Binding-site contacts:
Ligand atom C4 contacts residue PRO210 of chain 1.A at 4.3 Å (hydrophobic).
Ligand atom C8 contacts residue HIS312 of chain 1.A at 4.3 Å.
Ligand atom C9 contacts residue THR159 of chain 1.A at 4.3 Å.
Ligand atom C6 contacts residue PHE191 of chain 1.A at 3.6 Å (hydrophobic).
Ligand atom C1 contacts residue TRP51 of chain 1.A at 3.6 Å (hydrophobic).
Ligand atom N1 contacts residue TYR52 of chain 1.A at 2.9 Å (h-bond).
Ligand atom C9 contacts residue SER188 of chain 1.A at 4.2 Å.
Ligand atom C7 contacts residue ALA265 of chain 1.A at 4.0 Å (hydrophobic).
Ligand atom C10 contacts residue ALA156 of chain 1.A at 4.2 Å (hydrophobic).
Ligand atom C2 contacts residue PHE191 of chain 1.A at 4.5 Å (hydrophobic).
Ligand atom N2 contacts residue PHE191 of chain 1.A at 4.3 Å.
Ligand atom C1 contacts residue VAL269 of chain 1.A at 4.2 Å (hydrophobic).
Ligand atom C5 contacts residue TYR52 of chain 1.A at 3.7 Å (hydrophobic).
Ligand atom C3 contacts residue PHE191 of chain 1.A at 4.4 Å (hydrophobic).
Ligand atom C9 contacts residue SER155 of chain 1.A at 3.6 Å.
Ligand atom C9 contacts residue ALA156 of chain 1.A at 3.6 Å (hydrophobic).
Ligand atom C8 contacts residue ALA265 of chain 1.A at 3.9 Å (hydrophobic).
Ligand atom N1 contacts residue ILE214 of chain 1.A at 4.1 Å.
Ligand atom C7 contacts residue TRP51 of chain 1.A at 4.1 Å (hydrophobic).
Ligand atom C7 contacts residue PHE191 of chain 1.A at 3.5 Å (hydrophobic).
Ligand atom N2 contacts residue THR159 of chain 1.A at 4.3 Å.
Ligand atom N1 contacts residue PRO210 of chain 1.A at 4.3 Å.
Ligand atom C8 contacts residue SER155 of chain 1.A at 4.4 Å.
Ligand atom N1 contacts residue TRP51 of chain 1.A at 4.2 Å.
Ligand atom C5 contacts residue PRO210 of chain 1.A at 3.7 Å (hydrophobic).
Ligand atom C10 contacts residue VAL110 of chain 1.A at 4.0 Å (hydrophobic).
Ligand atom C9 contacts residue PHE191 of chain 1.A at 3.6 Å (hydrophobic).
Ligand atom C1 contacts residue TYR52 of chain 1.A at 3.6 Å (hydrophobic).
Ligand atom C8 contacts residue SER188 of chain 1.A at 4.3 Å.
Ligand atom C10 contacts residue THR159 of chain 1.A at 3.3 Å.
Ligand atom N1 contacts residue VAL269 of chain 1.A at 4.2 Å.
Ligand atom C4 contacts residue PHE243 of chain 1.A at 3.7 Å (hydrophobic).
Ligand atom C8 contacts residue PHE191 of chain 1.A at 3.5 Å (hydrophobic).
Ligand atom C5 contacts residue ILE214 of chain 1.A at 3.5 Å (hydrophobic).
Ligand atom C4 contacts residue ILE214 of chain 1.A at 3.9 Å (hydrophobic).

Sequence of chain 1.A:
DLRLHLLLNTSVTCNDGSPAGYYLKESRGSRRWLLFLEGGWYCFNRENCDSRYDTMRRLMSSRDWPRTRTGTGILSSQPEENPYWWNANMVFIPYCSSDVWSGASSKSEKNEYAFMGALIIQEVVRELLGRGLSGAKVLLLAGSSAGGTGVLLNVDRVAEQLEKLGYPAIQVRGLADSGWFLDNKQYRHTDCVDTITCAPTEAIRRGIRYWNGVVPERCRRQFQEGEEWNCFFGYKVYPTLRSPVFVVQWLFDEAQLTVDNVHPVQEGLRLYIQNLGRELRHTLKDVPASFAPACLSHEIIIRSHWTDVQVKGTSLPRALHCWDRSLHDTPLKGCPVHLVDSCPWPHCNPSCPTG

A protein and the small-molecule ligand that binds it are described below.
Small molecule (SMILES): CN1CCC[C@H]1c1cccnc1